Sequence of chain 33.A:
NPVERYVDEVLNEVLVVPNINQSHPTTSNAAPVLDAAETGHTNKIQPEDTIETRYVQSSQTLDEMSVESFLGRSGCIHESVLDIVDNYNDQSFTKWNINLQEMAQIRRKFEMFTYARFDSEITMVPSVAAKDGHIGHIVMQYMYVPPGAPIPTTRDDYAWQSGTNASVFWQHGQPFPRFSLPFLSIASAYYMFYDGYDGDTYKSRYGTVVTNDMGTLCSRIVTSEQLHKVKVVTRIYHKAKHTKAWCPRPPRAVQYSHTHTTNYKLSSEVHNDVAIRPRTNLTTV

The protein below binds the small molecule below.
Small molecule (SMILES): Cc1cc(CCCOc2c(C)cc(-c3coc(C)n3)cc2C)on1

Binding-site contacts:
Ligand atom O5A contacts residue ALA166 of chain 33.A at 3.9 Å.
Ligand atom C6B contacts residue ILE98 of chain 33.A at 3.6 Å (hydrophobic).
Ligand atom CM6 contacts residue LEU181 of chain 33.A at 3.7 Å (hydrophobic).
Ligand atom CM6 contacts residue TYR144 of chain 33.A at 3.7 Å (hydrophobic).
Ligand atom CM4 contacts residue PHE179 of chain 33.A at 3.9 Å (hydrophobic).
Ligand atom C1B contacts residue LEU181 of chain 33.A at 3.8 Å (hydrophobic).
Ligand atom C2C contacts residue ILE98 of chain 33.A at 4.0 Å (hydrophobic).
Ligand atom C5 contacts residue MET214 of chain 33.A at 3.6 Å (hydrophobic).
Ligand atom N2 contacts residue MET214 of chain 33.A at 3.8 Å.
Ligand atom CM2 contacts residue ILE236 of chain 33.A at 4.0 Å (hydrophobic).
Ligand atom N3A contacts residue LEU217 of chain 33.A at 3.4 Å.
Ligand atom CM3 contacts residue TYR190 of chain 33.A at 3.9 Å (hydrophobic).
Ligand atom O5A contacts residue PHE179 of chain 33.A at 3.7 Å.
Ligand atom O1B contacts residue ILE98 of chain 33.A at 2.9 Å.
Ligand atom C6B contacts residue LEU181 of chain 33.A at 3.3 Å (hydrophobic).
Ligand atom C2A contacts residue TYR144 of chain 33.A at 3.7 Å (hydrophobic).
Ligand atom C1A contacts residue TYR144 of chain 33.A at 3.1 Å (hydrophobic).
Ligand atom C4A contacts residue TYR144 of chain 33.A at 3.8 Å (hydrophobic).
Ligand atom CM4 contacts residue VAL168 of chain 33.A at 3.5 Å (hydrophobic).
Ligand atom C2A contacts residue PHE179 of chain 33.A at 3.3 Å (hydrophobic).
Ligand atom C4 contacts residue TYR190 of chain 33.A at 3.8 Å (hydrophobic).
Ligand atom C1B contacts residue ILE98 of chain 33.A at 3.6 Å (hydrophobic).
Ligand atom O1 contacts residue LEU100 of chain 33.A at 4.0 Å.
Ligand atom C2B contacts residue ILE122 of chain 33.A at 3.9 Å (hydrophobic).
Ligand atom CM4 contacts residue TYR142 of chain 33.A at 3.1 Å (hydrophobic).
Ligand atom CM2 contacts residue ILE122 of chain 33.A at 3.7 Å (hydrophobic).
Ligand atom CM6 contacts residue LEU184 of chain 33.A at 3.4 Å (hydrophobic).
Ligand atom C1A contacts residue PHE179 of chain 33.A at 3.5 Å (hydrophobic).
Ligand atom C4B contacts residue PHE179 of chain 33.A at 3.8 Å (hydrophobic).
Ligand atom N2 contacts residue LEU100 of chain 33.A at 3.8 Å.
Ligand atom N3A contacts residue PHE179 of chain 33.A at 3.0 Å.
Ligand atom O1 contacts residue MET214 of chain 33.A at 3.2 Å.
Ligand atom C5B contacts residue LEU181 of chain 33.A at 3.3 Å (hydrophobic).
Ligand atom C3 contacts residue LEU100 of chain 33.A at 3.9 Å (hydrophobic).
Ligand atom C4A contacts residue PHE179 of chain 33.A at 3.3 Å (hydrophobic).
Ligand atom C4B contacts residue LEU181 of chain 33.A at 3.8 Å (hydrophobic).
Ligand atom O5A contacts residue TYR144 of chain 33.A at 3.1 Å.
Ligand atom C5B contacts residue TYR144 of chain 33.A at 3.6 Å (hydrophobic).
Ligand atom C2B contacts residue ILE98 of chain 33.A at 3.9 Å (hydrophobic).
Ligand atom C1C contacts residue MET214 of chain 33.A at 3.7 Å (hydrophobic).

Sequence of chain 33.C:
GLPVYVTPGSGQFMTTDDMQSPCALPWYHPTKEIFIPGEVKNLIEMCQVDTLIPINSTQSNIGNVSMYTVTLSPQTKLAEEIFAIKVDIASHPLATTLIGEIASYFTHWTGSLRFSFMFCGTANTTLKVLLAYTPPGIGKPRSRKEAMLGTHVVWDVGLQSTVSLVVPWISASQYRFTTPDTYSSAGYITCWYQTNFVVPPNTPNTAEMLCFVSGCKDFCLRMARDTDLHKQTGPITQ